A small-molecule ligand and the protein it binds are described below.
Small molecule (SMILES): Cc1c(Cl)cccc1Nc1ccccc1C(=O)O

Binding-site contacts:
Ligand atom C11 contacts residue PHE29 of chain 1.A at 3.6 Å (hydrophobic).
Ligand atom O16 contacts residue SER221 of chain 1.A at 2.7 Å (h-bond).
Ligand atom C13 contacts residue SER98 of chain 1.A at 3.9 Å.
Ligand atom N7 contacts residue PHE29 of chain 1.A at 3.9 Å.
Ligand atom O15 contacts residue HIS248 of chain 1.A at 2.7 Å (h-bond).
Ligand atom C2 contacts residue PHE196 of chain 1.A at 3.9 Å (hydrophobic).
Ligand atom CL contacts residue ILE142 of chain 1.A at 3.7 Å.
Ligand atom C5 contacts residue SER192 of chain 1.A at 3.5 Å.
Ligand atom C6 contacts residue PHE160 of chain 1.A at 3.9 Å (hydrophobic).
Ligand atom C17 contacts residue PHE137 of chain 1.A at 3.7 Å (hydrophobic).
Ligand atom C10 contacts residue VAL195 of chain 1.A at 3.6 Å (hydrophobic).
Ligand atom C8 contacts residue PHE29 of chain 1.A at 3.7 Å (hydrophobic).
Ligand atom C13 contacts residue PHE29 of chain 1.A at 3.6 Å (hydrophobic).
Ligand atom C10 contacts residue PHE29 of chain 1.A at 3.8 Å (hydrophobic).
Ligand atom C14 contacts residue HIS248 of chain 1.A at 3.5 Å.
Ligand atom C12 contacts residue PHE127 of chain 1.A at 3.9 Å (hydrophobic).
Ligand atom C11 contacts residue VAL195 of chain 1.A at 3.7 Å (hydrophobic).
Ligand atom C17 contacts residue PHE160 of chain 1.A at 3.8 Å (hydrophobic).
Ligand atom C12 contacts residue PHE29 of chain 1.A at 3.4 Å (hydrophobic).
Ligand atom C1 contacts residue PHE196 of chain 1.A at 3.7 Å (hydrophobic).
Ligand atom C17 contacts residue SER221 of chain 1.A at 3.7 Å.
Ligand atom C4 contacts residue TRP156 of chain 1.A at 3.9 Å (hydrophobic).
Ligand atom C5 contacts residue PHE29 of chain 1.A at 3.5 Å (hydrophobic).
Ligand atom C11 contacts residue VAL99 of chain 1.A at 3.9 Å (hydrophobic).
Ligand atom O16 contacts residue HIS248 of chain 1.A at 3.5 Å (h-bond).
Ligand atom C3 contacts residue VAL145 of chain 1.A at 3.9 Å (hydrophobic).
Ligand atom CL contacts residue PHE137 of chain 1.A at 3.9 Å.
Ligand atom O15 contacts residue SER98 of chain 1.A at 2.7 Å (h-bond).
Ligand atom C12 contacts residue SER98 of chain 1.A at 3.3 Å.
Ligand atom C8 contacts residue PHE127 of chain 1.A at 3.7 Å (hydrophobic).
Ligand atom C13 contacts residue PHE127 of chain 1.A at 3.5 Å (hydrophobic).
Ligand atom CL contacts residue PHE160 of chain 1.A at 3.9 Å.
Ligand atom C14 contacts residue SER221 of chain 1.A at 3.7 Å.
Ligand atom C1 contacts residue PHE160 of chain 1.A at 3.6 Å (hydrophobic).
Ligand atom C4 contacts residue SER192 of chain 1.A at 3.4 Å.
Ligand atom C6 contacts residue PHE196 of chain 1.A at 3.8 Å (hydrophobic).
Ligand atom C14 contacts residue SER98 of chain 1.A at 3.7 Å.
Ligand atom C9 contacts residue PHE29 of chain 1.A at 3.9 Å (hydrophobic).
Ligand atom C14 contacts residue PHE127 of chain 1.A at 3.6 Å (hydrophobic).
Ligand atom C2 contacts residue PHE160 of chain 1.A at 3.5 Å (hydrophobic).

Sequence of chain 1.A:
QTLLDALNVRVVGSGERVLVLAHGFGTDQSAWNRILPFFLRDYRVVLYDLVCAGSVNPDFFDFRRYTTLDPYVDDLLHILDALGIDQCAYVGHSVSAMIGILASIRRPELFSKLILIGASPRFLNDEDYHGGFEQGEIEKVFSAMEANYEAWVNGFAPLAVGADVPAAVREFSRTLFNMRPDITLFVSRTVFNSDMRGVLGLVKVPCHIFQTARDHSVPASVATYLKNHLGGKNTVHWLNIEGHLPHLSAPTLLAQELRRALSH